A small-molecule ligand and the protein it binds are described below.
Small molecule (SMILES): CC(=O)N[C@@H]1[C@@H](O)[C@H](O)[C@@H](CO)O[C@H]1O

Sequence of chain 1.A:
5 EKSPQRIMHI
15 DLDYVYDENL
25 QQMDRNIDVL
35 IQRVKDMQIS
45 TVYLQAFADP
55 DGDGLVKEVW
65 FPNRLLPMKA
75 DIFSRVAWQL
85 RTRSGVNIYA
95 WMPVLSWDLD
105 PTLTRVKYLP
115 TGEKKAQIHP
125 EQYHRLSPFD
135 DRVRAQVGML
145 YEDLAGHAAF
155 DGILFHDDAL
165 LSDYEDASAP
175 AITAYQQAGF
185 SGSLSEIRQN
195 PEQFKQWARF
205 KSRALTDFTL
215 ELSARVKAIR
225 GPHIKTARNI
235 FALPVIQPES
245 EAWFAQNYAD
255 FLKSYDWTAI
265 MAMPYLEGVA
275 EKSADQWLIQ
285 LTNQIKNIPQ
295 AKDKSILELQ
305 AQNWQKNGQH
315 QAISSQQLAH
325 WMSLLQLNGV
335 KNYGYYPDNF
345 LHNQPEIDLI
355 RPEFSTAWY

Binding-site contacts:
Ligand atom C1 contacts residue ASP57 of chain 1.A at 4.1 Å.
Ligand atom C2 contacts residue ASP57 of chain 1.A at 3.8 Å.
Ligand atom C8 contacts residue PRO124 of chain 1.A at 3.9 Å (hydrophobic).
Ligand atom O1 contacts residue GLU125 of chain 1.A at 3.6 Å.
Ligand atom C3 contacts residue GLY56 of chain 1.A at 3.2 Å.
Ligand atom C1 contacts residue GLY58 of chain 1.A at 4.1 Å.
Ligand atom C5 contacts residue GLU125 of chain 1.A at 4.2 Å.
Ligand atom C6 contacts residue GLN126 of chain 1.A at 4.0 Å.
Ligand atom O1 contacts residue PRO124 of chain 1.A at 2.6 Å (h-bond).
Ligand atom C6 contacts residue TYR127 of chain 1.A at 3.7 Å (hydrophobic).
Ligand atom O1 contacts residue HIS128 of chain 1.A at 3.8 Å.
Ligand atom O6 contacts residue GLU125 of chain 1.A at 3.0 Å (salt-bridge).
Ligand atom C4 contacts residue GLY56 of chain 1.A at 4.2 Å.
Ligand atom N2 contacts residue ASP57 of chain 1.A at 2.9 Å (salt-bridge).
Ligand atom C7 contacts residue ASP57 of chain 1.A at 3.7 Å.
Ligand atom O5 contacts residue GLU125 of chain 1.A at 3.3 Å (salt-bridge).
Ligand atom C1 contacts residue PRO124 of chain 1.A at 3.9 Å (hydrophobic).
Ligand atom C6 contacts residue GLU125 of chain 1.A at 3.9 Å.
Ligand atom C1 contacts residue TYR127 of chain 1.A at 4.0 Å (hydrophobic).
Ligand atom C5 contacts residue GLY58 of chain 1.A at 4.3 Å.
Ligand atom O3 contacts residue GLY56 of chain 1.A at 2.3 Å (h-bond).
Ligand atom C1 contacts residue GLU125 of chain 1.A at 4.1 Å.
Ligand atom C2 contacts residue GLY58 of chain 1.A at 4.1 Å.
Ligand atom O5 contacts residue GLN126 of chain 1.A at 3.0 Å.
Ligand atom N2 contacts residue GLY56 of chain 1.A at 4.1 Å.
Ligand atom C3 contacts residue GLY58 of chain 1.A at 3.5 Å.
Ligand atom O7 contacts residue ASP57 of chain 1.A at 3.6 Å.
Ligand atom C5 contacts residue GLN126 of chain 1.A at 3.9 Å.
Ligand atom C7 contacts residue PRO124 of chain 1.A at 4.2 Å (hydrophobic).
Ligand atom O5 contacts residue TYR127 of chain 1.A at 3.4 Å (h-bond).
Ligand atom C5 contacts residue TYR127 of chain 1.A at 3.8 Å (hydrophobic).
Ligand atom O3 contacts residue GLY58 of chain 1.A at 4.1 Å.
Ligand atom C3 contacts residue ASP57 of chain 1.A at 3.6 Å.
Ligand atom O1 contacts residue GLN126 of chain 1.A at 2.6 Å (h-bond).
Ligand atom C1 contacts residue GLN126 of chain 1.A at 3.0 Å.
Ligand atom O4 contacts residue GLY56 of chain 1.A at 4.1 Å.
Ligand atom O3 contacts residue ASP57 of chain 1.A at 3.8 Å.
Ligand atom C2 contacts residue PRO124 of chain 1.A at 4.2 Å (hydrophobic).
Ligand atom N2 contacts residue GLY58 of chain 1.A at 3.8 Å.
Ligand atom O4 contacts residue TYR127 of chain 1.A at 4.1 Å.